This small molecule binds to this protein.
Small molecule (SMILES): c1cc2nc(N[C@H]3CCCNC3)c3c(n2n1)NCC3

Binding-site contacts:
Ligand atom C4 contacts residue LEU30 of chain 1.A at 4.0 Å (hydrophobic).
Ligand atom N8 contacts residue THR166 of chain 1.A at 4.1 Å.
Ligand atom C2 contacts residue LEU101 of chain 1.A at 3.7 Å (hydrophobic).
Ligand atom C10 contacts residue ASP167 of chain 1.A at 3.4 Å.
Ligand atom C7 contacts residue GLU150 of chain 1.A at 3.3 Å.
Ligand atom C5 contacts residue LEU153 of chain 1.A at 3.8 Å (hydrophobic).
Ligand atom C10 contacts residue LEU32 of chain 1.A at 3.9 Å (hydrophobic).
Ligand atom N16 contacts residue LEU101 of chain 1.A at 3.3 Å (h-bond).
Ligand atom C2 contacts residue LEU153 of chain 1.A at 3.8 Å (hydrophobic).
Ligand atom C5 contacts residue LEU30 of chain 1.A at 3.6 Å (hydrophobic).
Ligand atom N8 contacts residue ASN151 of chain 1.A at 3.1 Å (h-bond).
Ligand atom C14 contacts residue MET98 of chain 1.A at 4.0 Å (hydrophobic).
Ligand atom N8 contacts residue ASP167 of chain 1.A at 3.1 Å (salt-bridge).
Ligand atom N16 contacts residue ALA51 of chain 1.A at 3.6 Å.
Ligand atom C6 contacts residue ASP167 of chain 1.A at 4.1 Å.
Ligand atom N18 contacts residue LEU153 of chain 1.A at 4.1 Å.
Ligand atom C11 contacts residue LEU32 of chain 1.A at 3.7 Å (hydrophobic).
Ligand atom C9 contacts residue ASN151 of chain 1.A at 3.4 Å.
Ligand atom C10 contacts residue GLY33 of chain 1.A at 3.7 Å.
Ligand atom C9 contacts residue GLU150 of chain 1.A at 4.0 Å.
Ligand atom N16 contacts residue CYS100 of chain 1.A at 4.0 Å.
Ligand atom C9 contacts residue ASP167 of chain 1.A at 3.4 Å.
Ligand atom C7 contacts residue LEU153 of chain 1.A at 4.2 Å (hydrophobic).
Ligand atom N3 contacts residue LEU101 of chain 1.A at 2.7 Å (h-bond).
Ligand atom C15 contacts residue ALA51 of chain 1.A at 3.8 Å (hydrophobic).
Ligand atom N16 contacts residue GLU99 of chain 1.A at 3.3 Å (salt-bridge).
Ligand atom C15 contacts residue VAL78 of chain 1.A at 3.6 Å (hydrophobic).
Ligand atom C7 contacts residue ASP167 of chain 1.A at 4.0 Å.
Ligand atom N19 contacts residue LEU153 of chain 1.A at 4.1 Å.
Ligand atom C15 contacts residue LEU101 of chain 1.A at 4.0 Å (hydrophobic).
Ligand atom N12 contacts residue LEU101 of chain 1.A at 4.2 Å.
Ligand atom N12 contacts residue ALA51 of chain 1.A at 4.2 Å.
Ligand atom N8 contacts residue GLU150 of chain 1.A at 3.0 Å (salt-bridge).
Ligand atom C4 contacts residue LEU153 of chain 1.A at 4.2 Å (hydrophobic).
Ligand atom C17 contacts residue LEU153 of chain 1.A at 3.6 Å (hydrophobic).
Ligand atom N18 contacts residue VAL38 of chain 1.A at 4.2 Å.
Ligand atom C11 contacts residue VAL38 of chain 1.A at 4.1 Å (hydrophobic).
Ligand atom C15 contacts residue GLU99 of chain 1.A at 3.2 Å.
Ligand atom C1 contacts residue LEU153 of chain 1.A at 3.4 Å (hydrophobic).
Ligand atom C4 contacts residue LEU101 of chain 1.A at 3.1 Å (hydrophobic).

Sequence of chain 1.A:
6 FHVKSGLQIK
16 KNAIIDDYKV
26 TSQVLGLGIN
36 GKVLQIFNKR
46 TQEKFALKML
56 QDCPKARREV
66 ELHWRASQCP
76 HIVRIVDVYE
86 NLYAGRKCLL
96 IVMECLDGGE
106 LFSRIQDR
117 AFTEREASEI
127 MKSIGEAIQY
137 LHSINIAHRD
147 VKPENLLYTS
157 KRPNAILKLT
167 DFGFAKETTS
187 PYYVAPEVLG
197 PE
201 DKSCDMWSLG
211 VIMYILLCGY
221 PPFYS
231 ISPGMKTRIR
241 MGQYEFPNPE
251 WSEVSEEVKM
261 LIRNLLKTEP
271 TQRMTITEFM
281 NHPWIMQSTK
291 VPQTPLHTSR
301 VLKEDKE